A protein and the small-molecule ligand that binds it are described below.
Small molecule (SMILES): COc1ccc2nc(O[C@@H]3C[C@H]4C(=O)N[C@]5(C(=O)NS(=O)(=O)C6(C)CC6)C[C@H]5/C=C\CCCCC[C@H](NC(=O)OC(C)(C)C(F)(F)F)C(=O)N4C3)c(C(F)(F)F)nc2c1

Binding-site contacts:
Ligand atom N35 contacts residue SER158 of chain 1.A at 3.3 Å (h-bond).
Ligand atom O36 contacts residue SER157 of chain 1.A at 3.3 Å (h-bond).
Ligand atom C43 contacts residue HIS76 of chain 1.A at 3.6 Å.
Ligand atom C27 contacts residue HIS76 of chain 1.A at 3.4 Å.
Ligand atom C04 contacts residue HIS76 of chain 1.A at 3.6 Å.
Ligand atom O36 contacts residue LEU154 of chain 1.A at 3.5 Å (h-bond).
Ligand atom C14 contacts residue PHE173 of chain 1.A at 3.3 Å (hydrophobic).
Ligand atom N10 contacts residue ARG174 of chain 1.A at 3.0 Å (salt-bridge).
Ligand atom C41 contacts residue HIS76 of chain 1.A at 3.6 Å.
Ligand atom C44 contacts residue LEU154 of chain 1.A at 3.5 Å (hydrophobic).
Ligand atom C42 contacts residue GLN60 of chain 1.A at 3.5 Å.
Ligand atom C11 contacts residue ARG174 of chain 1.A at 3.6 Å.
Ligand atom O39 contacts residue GLY156 of chain 1.A at 2.9 Å (h-bond).
Ligand atom F53 contacts residue ASP100 of chain 1.A at 3.6 Å.
Ligand atom O20 contacts residue ALA176 of chain 1.A at 3.4 Å (h-bond).
Ligand atom N17 contacts residue ALA176 of chain 1.A at 2.9 Å (h-bond).
Ligand atom N35 contacts residue HIS76 of chain 1.A at 3.1 Å (h-bond).
Ligand atom O16 contacts residue ALA175 of chain 1.A at 3.1 Å.
Ligand atom C59 contacts residue VAL97 of chain 1.A at 3.5 Å (hydrophobic).
Ligand atom N10 contacts residue HIS76 of chain 1.A at 3.2 Å (h-bond).
Ligand atom O58 contacts residue VAL97 of chain 1.A at 3.2 Å.
Ligand atom C25 contacts residue ASP100 of chain 1.A at 3.6 Å.
Ligand atom O38 contacts residue GLY156 of chain 1.A at 3.2 Å.
Ligand atom F54 contacts residue ALA175 of chain 1.A at 3.5 Å.
Ligand atom C43 contacts residue GLN60 of chain 1.A at 3.4 Å.
Ligand atom O58 contacts residue TYR75 of chain 1.A at 3.3 Å.
Ligand atom O36 contacts residue GLY156 of chain 1.A at 3.0 Å (h-bond).
Ligand atom F54 contacts residue ARG174 of chain 1.A at 3.3 Å.
Ligand atom C01 contacts residue HIS76 of chain 1.A at 3.6 Å.
Ligand atom N30 contacts residue ASP100 of chain 1.A at 3.5 Å (salt-bridge).
Ligand atom C12 contacts residue SER158 of chain 1.A at 3.5 Å.
Ligand atom O16 contacts residue ALA176 of chain 1.A at 2.8 Å (h-bond).
Ligand atom O38 contacts residue SER158 of chain 1.A at 2.9 Å (h-bond).
Ligand atom O38 contacts residue PHE62 of chain 1.A at 3.2 Å.
Ligand atom C29 contacts residue HIS76 of chain 1.A at 3.6 Å.
Ligand atom S37 contacts residue SER158 of chain 1.A at 3.5 Å (h-bond).
Ligand atom F54 contacts residue ASP100 of chain 1.A at 3.3 Å.
Ligand atom O36 contacts residue SER158 of chain 1.A at 3.2 Å (h-bond).
Ligand atom C02 contacts residue HIS76 of chain 1.A at 3.4 Å.
Ligand atom F53 contacts residue ARG174 of chain 1.A at 3.3 Å.

Sequence of chain 1.A:
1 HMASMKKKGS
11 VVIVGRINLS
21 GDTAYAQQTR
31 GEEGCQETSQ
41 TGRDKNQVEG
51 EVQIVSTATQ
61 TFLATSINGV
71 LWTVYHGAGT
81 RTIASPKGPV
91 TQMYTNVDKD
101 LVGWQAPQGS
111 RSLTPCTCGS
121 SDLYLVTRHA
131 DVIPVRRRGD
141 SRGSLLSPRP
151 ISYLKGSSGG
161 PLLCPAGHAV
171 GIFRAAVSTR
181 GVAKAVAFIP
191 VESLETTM